Binding-site contacts:
Ligand atom C2 contacts residue ASN188 of chain 3.A at 4.4 Å.
Ligand atom C contacts residue TYR255 of chain 2.A at 3.6 Å (hydrophobic).
Ligand atom C12 contacts residue ASN188 of chain 3.A at 3.2 Å.
Ligand atom C11 contacts residue CYS257 of chain 3.A at 4.2 Å (hydrophobic).
Ligand atom O1 contacts residue GLY211 of chain 3.A at 3.9 Å.
Ligand atom C1 contacts residue GLU210 of chain 3.A at 3.8 Å.
Ligand atom O1 contacts residue ASN188 of chain 3.A at 3.3 Å (h-bond).
Ligand atom C2 contacts residue TYR255 of chain 2.A at 3.6 Å (hydrophobic).
Ligand atom C4 contacts residue TYR255 of chain 2.A at 3.8 Å (hydrophobic).
Ligand atom C9 contacts residue SER260 of chain 3.A at 4.0 Å.
Ligand atom C7 contacts residue TYR255 of chain 2.A at 3.4 Å (hydrophobic).
Ligand atom N contacts residue TYR255 of chain 2.A at 2.7 Å (h-bond).
Ligand atom C11 contacts residue LYS258 of chain 3.A at 3.5 Å.
Ligand atom C1 contacts residue GLY211 of chain 3.A at 4.3 Å.
Ligand atom C3 contacts residue TYR255 of chain 2.A at 3.5 Å (hydrophobic).
Ligand atom C contacts residue GLU210 of chain 3.A at 4.3 Å.
Ligand atom C12 contacts residue TYR255 of chain 2.A at 3.5 Å (hydrophobic).
Ligand atom O contacts residue TYR255 of chain 2.A at 3.3 Å.
Ligand atom C10 contacts residue LEU172 of chain 4.A at 3.8 Å (hydrophobic).
Ligand atom C1 contacts residue ALA214 of chain 3.A at 4.1 Å (hydrophobic).
Ligand atom C11 contacts residue TYR255 of chain 2.A at 3.2 Å (hydrophobic).
Ligand atom O contacts residue GLN150 of chain 3.A at 3.3 Å (h-bond).
Ligand atom C7 contacts residue CYS257 of chain 3.A at 4.4 Å (hydrophobic).
Ligand atom C10 contacts residue TYR255 of chain 2.A at 4.5 Å (hydrophobic).
Ligand atom C3 contacts residue GLN150 of chain 3.A at 4.5 Å.
Ligand atom C10 contacts residue LYS258 of chain 3.A at 3.6 Å.
Ligand atom C1 contacts residue TYR255 of chain 2.A at 3.6 Å (hydrophobic).
Ligand atom O1 contacts residue TYR255 of chain 2.A at 3.8 Å.
Ligand atom C9 contacts residue LYS258 of chain 3.A at 3.9 Å.
Ligand atom C9 contacts residue ALA151 of chain 3.A at 3.8 Å (hydrophobic).
Ligand atom C12 contacts residue GLN150 of chain 3.A at 4.0 Å.
Ligand atom C10 contacts residue ALA151 of chain 3.A at 4.2 Å (hydrophobic).
Ligand atom C8 contacts residue ALA151 of chain 3.A at 4.1 Å (hydrophobic).
Ligand atom C5 contacts residue TYR255 of chain 2.A at 3.8 Å (hydrophobic).
Ligand atom C12 contacts residue TRP194 of chain 3.A at 4.0 Å (hydrophobic).
Ligand atom C2 contacts residue GLY211 of chain 3.A at 4.4 Å.
Ligand atom C6 contacts residue TYR255 of chain 2.A at 3.8 Å (hydrophobic).
Ligand atom O1 contacts residue TRP194 of chain 3.A at 3.9 Å.

The protein below binds the small molecule below.
Small molecule (SMILES): c1cc2c(cc1CNC1CCCC1)OCO2

Sequence of chain 2.A:
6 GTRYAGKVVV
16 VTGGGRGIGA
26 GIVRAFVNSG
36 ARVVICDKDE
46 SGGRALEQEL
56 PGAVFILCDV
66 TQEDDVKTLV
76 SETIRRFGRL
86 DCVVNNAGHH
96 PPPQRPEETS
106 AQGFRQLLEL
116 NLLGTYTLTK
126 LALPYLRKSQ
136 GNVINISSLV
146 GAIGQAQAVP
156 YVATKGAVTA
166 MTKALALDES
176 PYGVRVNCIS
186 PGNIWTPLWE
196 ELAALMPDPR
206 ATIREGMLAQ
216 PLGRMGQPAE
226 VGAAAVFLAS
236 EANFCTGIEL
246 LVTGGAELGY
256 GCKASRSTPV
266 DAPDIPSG

Sequence of chain 4.A:
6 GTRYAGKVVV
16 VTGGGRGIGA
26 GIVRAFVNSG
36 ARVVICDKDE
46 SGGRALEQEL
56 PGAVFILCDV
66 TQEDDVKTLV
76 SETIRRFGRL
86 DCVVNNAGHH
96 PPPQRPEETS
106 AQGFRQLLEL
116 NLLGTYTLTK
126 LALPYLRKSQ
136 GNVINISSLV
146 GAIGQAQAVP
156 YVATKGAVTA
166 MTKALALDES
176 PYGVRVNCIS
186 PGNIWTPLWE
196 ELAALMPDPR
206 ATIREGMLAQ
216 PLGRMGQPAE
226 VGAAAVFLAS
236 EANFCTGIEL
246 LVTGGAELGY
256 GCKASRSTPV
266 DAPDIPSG

Sequence of chain 3.A:
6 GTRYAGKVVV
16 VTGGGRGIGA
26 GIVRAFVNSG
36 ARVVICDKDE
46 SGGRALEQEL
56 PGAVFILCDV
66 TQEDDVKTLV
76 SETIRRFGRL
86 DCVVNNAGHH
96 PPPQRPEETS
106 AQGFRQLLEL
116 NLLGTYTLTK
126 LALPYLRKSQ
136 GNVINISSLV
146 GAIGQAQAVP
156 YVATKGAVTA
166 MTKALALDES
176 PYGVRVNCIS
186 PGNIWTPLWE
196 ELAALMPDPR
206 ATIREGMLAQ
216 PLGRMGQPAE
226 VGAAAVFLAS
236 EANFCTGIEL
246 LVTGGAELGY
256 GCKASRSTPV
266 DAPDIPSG